This small molecule binds to this protein.
Small molecule (SMILES): CO[C@@H]1[C@@H](O)[C@H](O)O[C@H](CO)[C@H]1O

Binding-site contacts:
Ligand atom C1 contacts residue GLY153 of chain 1.A at 4.0 Å.
Ligand atom C1 contacts residue GLN152 of chain 1.A at 4.1 Å.
Ligand atom O3 contacts residue ASP155 of chain 1.A at 4.0 Å.
Ligand atom O2 contacts residue GLY153 of chain 1.A at 3.2 Å (h-bond).
Ligand atom C1 contacts residue ASP106 of chain 1.A at 3.6 Å.
Ligand atom C3 contacts residue ASP155 of chain 1.A at 4.4 Å.
Ligand atom C2 contacts residue ASP155 of chain 1.A at 3.9 Å.
Ligand atom C2 contacts residue CA1 of chain 1.B at 3.4 Å.
Ligand atom C2 contacts residue ASP106 of chain 1.A at 3.5 Å.
Ligand atom C2 contacts residue GLY153 of chain 1.A at 3.5 Å.
Ligand atom O5 contacts residue GLN125 of chain 1.A at 4.2 Å.
Ligand atom C1 contacts residue SER126 of chain 1.A at 4.1 Å.
Ligand atom O1 contacts residue GLY153 of chain 1.A at 3.2 Å (h-bond).
Ligand atom O2 contacts residue CA1 of chain 1.B at 2.6 Å.
Ligand atom O1 contacts residue ASP151 of chain 1.A at 4.5 Å.
Ligand atom O1 contacts residue GLN125 of chain 1.A at 4.0 Å.
Ligand atom O4 contacts residue SER126 of chain 1.A at 4.0 Å.
Ligand atom C4 contacts residue SER126 of chain 1.A at 4.3 Å.
Ligand atom C2 contacts residue GLY154 of chain 1.A at 4.3 Å.
Ligand atom C2 contacts residue GLN152 of chain 1.A at 4.4 Å.
Ligand atom C7 contacts residue GLY154 of chain 1.A at 3.4 Å.
Ligand atom C3 contacts residue ASP106 of chain 1.A at 3.8 Å.
Ligand atom O1 contacts residue GLN152 of chain 1.A at 3.4 Å (h-bond).
Ligand atom C7 contacts residue ASP155 of chain 1.A at 3.1 Å.
Ligand atom O1 contacts residue CA1 of chain 1.B at 2.5 Å.
Ligand atom O5 contacts residue SER126 of chain 1.A at 4.1 Å.
Ligand atom C1 contacts residue ASP107 of chain 1.A at 3.5 Å.
Ligand atom C1 contacts residue CA1 of chain 1.B at 3.3 Å.
Ligand atom O2 contacts residue ASP155 of chain 1.A at 2.8 Å (salt-bridge).
Ligand atom O1 contacts residue ASP107 of chain 1.A at 2.6 Å (salt-bridge).
Ligand atom C1 contacts residue GLN125 of chain 1.A at 3.8 Å.
Ligand atom O2 contacts residue GLY154 of chain 1.A at 3.7 Å.
Ligand atom O1 contacts residue ASP106 of chain 1.A at 3.3 Å (salt-bridge).
Ligand atom O2 contacts residue ASP106 of chain 1.A at 2.6 Å (salt-bridge).
Ligand atom O5 contacts residue GLN152 of chain 1.A at 4.0 Å.
Ligand atom C3 contacts residue SER126 of chain 1.A at 4.2 Å.
Ligand atom C5 contacts residue SER126 of chain 1.A at 4.0 Å.
Ligand atom O5 contacts residue ASP107 of chain 1.A at 4.0 Å.

Sequence of chain 1.A:
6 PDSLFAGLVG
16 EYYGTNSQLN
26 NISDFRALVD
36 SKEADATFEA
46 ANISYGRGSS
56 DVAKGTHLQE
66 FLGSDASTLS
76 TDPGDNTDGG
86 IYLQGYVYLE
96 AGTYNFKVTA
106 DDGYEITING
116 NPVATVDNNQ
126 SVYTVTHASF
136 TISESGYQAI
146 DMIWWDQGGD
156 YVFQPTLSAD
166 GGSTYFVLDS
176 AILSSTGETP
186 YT